Sequence of chain 1.A:
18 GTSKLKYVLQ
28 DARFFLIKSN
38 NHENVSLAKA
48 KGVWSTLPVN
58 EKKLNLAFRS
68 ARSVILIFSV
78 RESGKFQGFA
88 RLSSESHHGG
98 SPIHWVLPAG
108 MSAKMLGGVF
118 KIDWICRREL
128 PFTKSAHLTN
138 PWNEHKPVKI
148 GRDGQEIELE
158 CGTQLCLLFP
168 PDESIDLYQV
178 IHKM

Binding-site contacts:
Ligand atom I10 contacts residue MET112 of chain 1.A at 3.5 Å.
Ligand atom I10 contacts residue MET108 of chain 1.A at 3.7 Å.
Ligand atom C11 contacts residue ASP150 of chain 1.A at 4.1 Å.
Ligand atom C04 contacts residue SER52 of chain 1.A at 4.3 Å.
Ligand atom C09 contacts residue MET112 of chain 1.A at 4.3 Å (hydrophobic).
Ligand atom C09 contacts residue LEU54 of chain 1.A at 3.5 Å (hydrophobic).
Ligand atom N12 contacts residue THR53 of chain 1.A at 3.7 Å.
Ligand atom C03 contacts residue SER52 of chain 1.A at 3.9 Å.
Ligand atom C08 contacts residue LEU54 of chain 1.A at 4.2 Å (hydrophobic).
Ligand atom C03 contacts residue ASN41 of chain 1.A at 4.3 Å.
Ligand atom C01 contacts residue SER52 of chain 1.A at 3.3 Å.
Ligand atom N13 contacts residue LEU113 of chain 1.A at 3.9 Å.
Ligand atom I10 contacts residue ASN37 of chain 1.A at 4.0 Å.
Ligand atom I10 contacts residue PRO105 of chain 1.A at 3.9 Å.
Ligand atom O14 contacts residue LEU113 of chain 1.A at 4.2 Å.
Ligand atom C01 contacts residue TRP102 of chain 1.A at 3.4 Å (hydrophobic).
Ligand atom N12 contacts residue LEU54 of chain 1.A at 3.9 Å.
Ligand atom C07 contacts residue ASN37 of chain 1.A at 3.6 Å.
Ligand atom N12 contacts residue ASP150 of chain 1.A at 3.2 Å (salt-bridge).
Ligand atom N13 contacts residue LEU54 of chain 1.A at 4.2 Å.
Ligand atom C05 contacts residue MET112 of chain 1.A at 4.1 Å (hydrophobic).
Ligand atom C01 contacts residue TRP51 of chain 1.A at 3.8 Å (hydrophobic).
Ligand atom O14 contacts residue LEU104 of chain 1.A at 4.3 Å.
Ligand atom N13 contacts residue ASP150 of chain 1.A at 3.9 Å.
Ligand atom O14 contacts residue ASN41 of chain 1.A at 3.5 Å (h-bond).
Ligand atom C06 contacts residue MET112 of chain 1.A at 3.4 Å (hydrophobic).
Ligand atom N13 contacts residue SER52 of chain 1.A at 3.8 Å.
Ligand atom C05 contacts residue LEU113 of chain 1.A at 4.1 Å (hydrophobic).
Ligand atom C06 contacts residue ASN37 of chain 1.A at 3.4 Å.
Ligand atom N13 contacts residue THR53 of chain 1.A at 3.8 Å.
Ligand atom C07 contacts residue MET112 of chain 1.A at 3.1 Å (hydrophobic).
Ligand atom C08 contacts residue MET112 of chain 1.A at 3.7 Å (hydrophobic).
Ligand atom N02 contacts residue SER52 of chain 1.A at 2.8 Å (h-bond).
Ligand atom C01 contacts residue ASN41 of chain 1.A at 3.9 Å.
Ligand atom C05 contacts residue ASN37 of chain 1.A at 4.1 Å.
Ligand atom C03 contacts residue LEU113 of chain 1.A at 3.8 Å (hydrophobic).
Ligand atom N02 contacts residue TRP51 of chain 1.A at 3.7 Å.
Ligand atom N02 contacts residue LEU113 of chain 1.A at 4.0 Å.
Ligand atom C11 contacts residue LEU54 of chain 1.A at 3.9 Å (hydrophobic).
Ligand atom C04 contacts residue LEU113 of chain 1.A at 3.6 Å (hydrophobic).

The small molecule below binds the protein below.
Small molecule (SMILES): CNC(=O)c1n[nH]c2ccc(I)cc12